The small molecule below binds the protein below.
Small molecule (SMILES): CC(=O)N[C@H]1[C@H](O[C@H]2[C@H](O)[C@@H](NC(C)=O)CO[C@@H]2CO)O[C@H](CO)[C@@H](O)[C@@H]1O

Binding-site contacts:
Ligand atom C8 contacts residue SER415 of chain 1.A at 4.4 Å.
Ligand atom C4 contacts residue ASN416 of chain 1.A at 4.3 Å.
Ligand atom C8 contacts residue NAG1 of chain 1.M at 3.8 Å.
Ligand atom C7 contacts residue ASN416 of chain 1.A at 3.2 Å.
Ligand atom C8 contacts residue ASN416 of chain 1.A at 4.1 Å.
Ligand atom C3 contacts residue ASN416 of chain 1.A at 3.9 Å.
Ligand atom O6 contacts residue PRO261 of chain 1.A at 3.4 Å.
Ligand atom C1 contacts residue PRO261 of chain 1.A at 4.3 Å (hydrophobic).
Ligand atom O5 contacts residue ASN416 of chain 1.A at 2.4 Å (h-bond).
Ligand atom O7 contacts residue ASN416 of chain 1.A at 3.2 Å (h-bond).
Ligand atom C6 contacts residue PRO261 of chain 1.A at 3.7 Å (hydrophobic).
Ligand atom C5 contacts residue ASN416 of chain 1.A at 3.7 Å.
Ligand atom O5 contacts residue PRO261 of chain 1.A at 3.5 Å.
Ligand atom C5 contacts residue PRO261 of chain 1.A at 4.2 Å (hydrophobic).
Ligand atom C1 contacts residue ASN416 of chain 1.A at 1.5 Å.
Ligand atom C2 contacts residue ASN416 of chain 1.A at 2.6 Å.
Ligand atom N2 contacts residue ASN416 of chain 1.A at 3.1 Å (h-bond).
Ligand atom C8 contacts residue ASN232 of chain 1.A at 4.3 Å.
Ligand atom C8 contacts residue VAL414 of chain 1.A at 4.0 Å (hydrophobic).

Sequence of chain 1.A:
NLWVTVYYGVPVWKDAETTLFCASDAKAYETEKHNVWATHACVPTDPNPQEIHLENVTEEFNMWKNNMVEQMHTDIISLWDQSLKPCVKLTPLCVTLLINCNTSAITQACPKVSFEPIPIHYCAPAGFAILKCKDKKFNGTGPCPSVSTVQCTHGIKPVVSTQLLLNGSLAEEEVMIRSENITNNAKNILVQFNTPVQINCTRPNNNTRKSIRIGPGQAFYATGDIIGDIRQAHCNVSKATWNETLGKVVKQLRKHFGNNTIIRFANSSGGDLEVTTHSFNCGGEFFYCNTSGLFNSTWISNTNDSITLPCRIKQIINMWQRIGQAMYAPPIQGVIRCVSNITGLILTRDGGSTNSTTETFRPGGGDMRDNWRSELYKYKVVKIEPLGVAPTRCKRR